Binding-site contacts:
Ligand atom C15 contacts residue TYR205 of chain 1.B at 3.8 Å (hydrophobic).
Ligand atom O3A contacts residue TYR300 of chain 1.B at 3.5 Å (h-bond).
Ligand atom C7 contacts residue GLY250 of chain 1.B at 3.6 Å.
Ligand atom C8 contacts residue GLY250 of chain 1.B at 3.3 Å.
Ligand atom PB contacts residue TYR300 of chain 1.B at 3.6 Å.
Ligand atom O1A contacts residue LYS294 of chain 1.B at 3.5 Å (salt-bridge).
Ligand atom O1B contacts residue LYS294 of chain 1.B at 2.7 Å (salt-bridge).
Ligand atom C11 contacts residue 7781 of chain 1.F at 3.8 Å.
Ligand atom O2B contacts residue HIS248 of chain 1.B at 2.8 Å (h-bond).
Ligand atom C10 contacts residue TYR361 of chain 1.B at 3.8 Å (hydrophobic).
Ligand atom O1A contacts residue ARG291 of chain 1.B at 2.9 Å (salt-bridge).
Ligand atom C4 contacts residue TYR166 of chain 1.A at 3.7 Å (hydrophobic).
Ligand atom C7 contacts residue 7781 of chain 1.F at 3.9 Å.
Ligand atom O3A contacts residue 7781 of chain 1.F at 3.8 Å.
Ligand atom PA contacts residue LYS164 of chain 1.A at 3.9 Å.
Ligand atom O2A contacts residue LYS164 of chain 1.A at 3.1 Å (salt-bridge).
Ligand atom O2B contacts residue ARG291 of chain 1.B at 2.8 Å (salt-bridge).
Ligand atom C12 contacts residue TRP303 of chain 1.B at 3.6 Å (hydrophobic).
Ligand atom C10 contacts residue GLY250 of chain 1.B at 3.6 Å.
Ligand atom C10 contacts residue 7781 of chain 1.F at 3.4 Å.
Ligand atom C2 contacts residue HIS248 of chain 1.B at 3.4 Å.
Ligand atom O1 contacts residue 7781 of chain 1.F at 3.4 Å.
Ligand atom O2A contacts residue 7781 of chain 1.F at 3.7 Å.
Ligand atom C1 contacts residue HIS248 of chain 1.B at 3.6 Å.
Ligand atom C8 contacts residue 7781 of chain 1.F at 3.6 Å.
Ligand atom C5 contacts residue TYR251 of chain 1.B at 3.7 Å (hydrophobic).
Ligand atom C10 contacts residue TRP303 of chain 1.B at 3.5 Å (hydrophobic).
Ligand atom C3 contacts residue 7781 of chain 1.F at 3.6 Å.
Ligand atom C11 contacts residue ARG202 of chain 1.B at 3.9 Å.
Ligand atom C14 contacts residue 7781 of chain 1.F at 3.7 Å.
Ligand atom C14 contacts residue ARG202 of chain 1.B at 3.7 Å.
Ligand atom C4 contacts residue TYR251 of chain 1.B at 3.8 Å (hydrophobic).
Ligand atom C6 contacts residue 7781 of chain 1.F at 3.8 Å.
Ligand atom C5 contacts residue TYR166 of chain 1.A at 3.4 Å (hydrophobic).
Ligand atom O3B contacts residue TYR300 of chain 1.B at 2.6 Å (h-bond).
Ligand atom O1A contacts residue LYS164 of chain 1.A at 3.5 Å (salt-bridge).
Ligand atom C9 contacts residue GLY250 of chain 1.B at 3.5 Å.
Ligand atom C12 contacts residue CYS254 of chain 1.B at 3.6 Å (hydrophobic).
Ligand atom C2 contacts residue 7781 of chain 1.F at 3.7 Å.
Ligand atom C5 contacts residue 7781 of chain 1.F at 3.7 Å.

Sequence of chain 1.B:
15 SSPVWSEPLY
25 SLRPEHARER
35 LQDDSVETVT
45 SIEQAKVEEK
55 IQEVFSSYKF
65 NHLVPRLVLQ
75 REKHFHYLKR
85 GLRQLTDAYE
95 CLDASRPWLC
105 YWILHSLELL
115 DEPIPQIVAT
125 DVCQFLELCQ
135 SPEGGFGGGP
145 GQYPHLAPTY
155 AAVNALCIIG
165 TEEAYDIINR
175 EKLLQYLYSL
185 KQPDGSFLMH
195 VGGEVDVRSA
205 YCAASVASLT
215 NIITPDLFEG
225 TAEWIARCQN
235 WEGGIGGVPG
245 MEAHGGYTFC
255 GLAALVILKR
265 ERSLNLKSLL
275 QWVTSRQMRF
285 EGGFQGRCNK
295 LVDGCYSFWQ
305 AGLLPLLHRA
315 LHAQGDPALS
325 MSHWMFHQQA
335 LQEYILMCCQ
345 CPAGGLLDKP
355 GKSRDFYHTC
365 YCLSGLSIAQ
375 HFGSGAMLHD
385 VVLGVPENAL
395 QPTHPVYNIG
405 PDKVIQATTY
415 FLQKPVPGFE

Sequence of chain 1.A:
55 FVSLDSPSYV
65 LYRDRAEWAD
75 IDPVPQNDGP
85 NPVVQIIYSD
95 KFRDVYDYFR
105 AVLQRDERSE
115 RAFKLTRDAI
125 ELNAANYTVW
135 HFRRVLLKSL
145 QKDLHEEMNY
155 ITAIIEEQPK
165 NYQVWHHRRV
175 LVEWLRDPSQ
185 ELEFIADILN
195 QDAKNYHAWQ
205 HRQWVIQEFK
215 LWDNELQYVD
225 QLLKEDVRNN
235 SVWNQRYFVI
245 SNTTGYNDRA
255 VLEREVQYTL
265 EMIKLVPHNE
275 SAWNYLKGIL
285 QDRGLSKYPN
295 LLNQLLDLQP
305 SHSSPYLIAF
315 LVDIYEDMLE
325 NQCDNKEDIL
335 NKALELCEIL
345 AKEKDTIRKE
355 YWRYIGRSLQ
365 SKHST

The small molecule below binds the protein below.
Small molecule (SMILES): CC(C)=CCC/C(C)=C/CC/C(C)=C/CO[P](=O)(O)OP(=O)(O)O